Binding-site contacts:
Ligand atom C5 contacts residue ASN857 of chain 8.A at 3.7 Å.
Ligand atom O7 contacts residue ASN857 of chain 8.A at 3.1 Å (h-bond).
Ligand atom O5 contacts residue ASN857 of chain 8.A at 2.4 Å (h-bond).
Ligand atom C7 contacts residue ASN857 of chain 8.A at 3.2 Å.
Ligand atom C4 contacts residue ASN857 of chain 8.A at 4.2 Å.
Ligand atom C3 contacts residue ASN857 of chain 8.A at 3.8 Å.
Ligand atom C1 contacts residue ASN857 of chain 8.A at 1.4 Å.
Ligand atom N2 contacts residue ASN857 of chain 8.A at 2.9 Å (h-bond).
Ligand atom C2 contacts residue ASN857 of chain 8.A at 2.4 Å.
Ligand atom C8 contacts residue ASN857 of chain 8.A at 4.0 Å.

Sequence of chain 8.A:
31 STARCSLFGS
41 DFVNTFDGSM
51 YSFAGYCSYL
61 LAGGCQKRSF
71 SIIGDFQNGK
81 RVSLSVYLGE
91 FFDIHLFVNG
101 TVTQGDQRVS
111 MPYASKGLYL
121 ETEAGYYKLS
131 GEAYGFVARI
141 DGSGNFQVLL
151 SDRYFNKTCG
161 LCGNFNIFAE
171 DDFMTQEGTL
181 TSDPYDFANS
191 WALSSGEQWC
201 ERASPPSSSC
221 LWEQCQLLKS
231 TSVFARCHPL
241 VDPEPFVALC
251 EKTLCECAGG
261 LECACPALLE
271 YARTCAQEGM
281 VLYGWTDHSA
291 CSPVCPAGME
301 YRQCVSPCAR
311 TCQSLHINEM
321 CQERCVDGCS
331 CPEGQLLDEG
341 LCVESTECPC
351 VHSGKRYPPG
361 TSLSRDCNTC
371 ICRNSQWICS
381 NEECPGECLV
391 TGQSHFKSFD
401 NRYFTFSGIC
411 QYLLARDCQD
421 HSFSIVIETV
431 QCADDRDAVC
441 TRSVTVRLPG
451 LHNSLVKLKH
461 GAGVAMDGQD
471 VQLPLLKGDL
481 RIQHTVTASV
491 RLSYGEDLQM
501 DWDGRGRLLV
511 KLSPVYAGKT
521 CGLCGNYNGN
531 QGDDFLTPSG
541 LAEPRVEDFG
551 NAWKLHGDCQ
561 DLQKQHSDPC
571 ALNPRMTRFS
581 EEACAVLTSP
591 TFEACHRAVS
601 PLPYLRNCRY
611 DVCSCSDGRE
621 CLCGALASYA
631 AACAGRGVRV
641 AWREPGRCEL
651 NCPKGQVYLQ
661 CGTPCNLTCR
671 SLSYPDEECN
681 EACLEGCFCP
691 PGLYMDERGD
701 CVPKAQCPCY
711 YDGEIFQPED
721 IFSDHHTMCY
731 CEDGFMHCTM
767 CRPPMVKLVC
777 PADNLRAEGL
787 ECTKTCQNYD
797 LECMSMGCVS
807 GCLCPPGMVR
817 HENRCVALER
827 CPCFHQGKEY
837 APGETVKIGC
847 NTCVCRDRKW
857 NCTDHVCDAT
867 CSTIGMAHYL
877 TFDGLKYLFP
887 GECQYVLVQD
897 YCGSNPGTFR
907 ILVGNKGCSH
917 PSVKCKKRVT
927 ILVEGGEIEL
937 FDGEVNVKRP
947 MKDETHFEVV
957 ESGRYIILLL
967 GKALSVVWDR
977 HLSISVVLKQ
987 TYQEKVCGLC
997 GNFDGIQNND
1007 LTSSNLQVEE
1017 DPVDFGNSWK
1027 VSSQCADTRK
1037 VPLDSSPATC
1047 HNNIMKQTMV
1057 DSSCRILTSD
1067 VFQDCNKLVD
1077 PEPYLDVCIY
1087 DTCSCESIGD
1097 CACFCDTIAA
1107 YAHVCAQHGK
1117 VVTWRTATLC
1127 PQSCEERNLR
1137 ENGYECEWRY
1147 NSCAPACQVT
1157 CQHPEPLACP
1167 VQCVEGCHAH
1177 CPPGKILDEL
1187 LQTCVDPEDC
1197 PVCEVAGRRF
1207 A

The protein below binds the small molecule below.
Small molecule (SMILES): CC(=O)N[C@@H]1[C@@H](O)[C@H](O)[C@@H](CO)O[C@H]1O